Sequence of chain 1.C:
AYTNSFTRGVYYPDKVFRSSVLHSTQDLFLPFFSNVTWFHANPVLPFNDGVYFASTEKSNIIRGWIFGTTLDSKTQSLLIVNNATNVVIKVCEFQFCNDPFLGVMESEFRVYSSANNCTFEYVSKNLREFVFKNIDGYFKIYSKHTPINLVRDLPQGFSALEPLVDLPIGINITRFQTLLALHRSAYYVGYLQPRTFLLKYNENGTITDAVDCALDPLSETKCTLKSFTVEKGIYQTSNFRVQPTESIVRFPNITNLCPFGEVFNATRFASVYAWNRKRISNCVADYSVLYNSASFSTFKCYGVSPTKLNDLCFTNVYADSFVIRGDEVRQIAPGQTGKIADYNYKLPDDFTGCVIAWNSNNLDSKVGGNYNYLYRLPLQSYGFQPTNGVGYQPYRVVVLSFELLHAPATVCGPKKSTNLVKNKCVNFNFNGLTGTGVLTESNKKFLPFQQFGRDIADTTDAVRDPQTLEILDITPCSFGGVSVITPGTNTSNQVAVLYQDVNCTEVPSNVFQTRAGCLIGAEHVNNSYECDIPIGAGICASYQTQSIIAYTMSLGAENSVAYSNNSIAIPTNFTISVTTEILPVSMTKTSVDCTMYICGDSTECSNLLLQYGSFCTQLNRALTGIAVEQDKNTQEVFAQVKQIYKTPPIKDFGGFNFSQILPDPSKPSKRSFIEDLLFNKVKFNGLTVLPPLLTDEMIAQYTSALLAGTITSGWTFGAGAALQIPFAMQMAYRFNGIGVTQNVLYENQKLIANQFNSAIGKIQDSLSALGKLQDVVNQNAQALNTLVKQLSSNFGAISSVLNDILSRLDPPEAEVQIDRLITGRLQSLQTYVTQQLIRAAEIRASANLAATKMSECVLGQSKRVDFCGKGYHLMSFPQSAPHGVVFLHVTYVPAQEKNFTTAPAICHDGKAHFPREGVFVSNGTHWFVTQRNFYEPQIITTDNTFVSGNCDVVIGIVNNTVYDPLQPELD

Binding-site contacts:
Ligand atom C1 contacts residue ASN657 of chain 1.C at 1.4 Å.
Ligand atom C5 contacts residue ASN657 of chain 1.C at 3.7 Å.
Ligand atom C4 contacts residue ASN657 of chain 1.C at 4.2 Å.
Ligand atom C8 contacts residue HIS655 of chain 1.C at 4.2 Å.
Ligand atom O7 contacts residue ASN657 of chain 1.C at 3.8 Å.
Ligand atom O5 contacts residue ASN657 of chain 1.C at 2.4 Å (h-bond).
Ligand atom C7 contacts residue ASN657 of chain 1.C at 3.6 Å.
Ligand atom N2 contacts residue ASN657 of chain 1.C at 2.9 Å (h-bond).
Ligand atom C2 contacts residue ASN657 of chain 1.C at 2.4 Å.
Ligand atom C3 contacts residue ASN657 of chain 1.C at 3.8 Å.

This small molecule binds to this protein.
Small molecule (SMILES): CC(=O)N[C@@H]1[C@@H](O)[C@H](O)[C@@H](CO)O[C@H]1O